Sequence of chain 1.A:
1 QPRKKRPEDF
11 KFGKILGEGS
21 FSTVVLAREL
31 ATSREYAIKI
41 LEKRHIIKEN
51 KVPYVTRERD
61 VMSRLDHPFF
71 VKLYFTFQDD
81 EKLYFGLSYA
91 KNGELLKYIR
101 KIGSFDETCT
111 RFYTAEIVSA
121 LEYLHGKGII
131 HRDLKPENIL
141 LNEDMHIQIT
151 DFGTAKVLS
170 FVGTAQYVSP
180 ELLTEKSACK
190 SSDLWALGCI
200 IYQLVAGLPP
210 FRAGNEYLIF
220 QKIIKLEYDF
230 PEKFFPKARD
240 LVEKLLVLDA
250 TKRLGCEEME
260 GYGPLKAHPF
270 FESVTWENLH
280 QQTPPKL

Binding-site contacts:
Ligand atom C9 contacts residue VAL24 of chain 1.A at 4.3 Å (hydrophobic).
Ligand atom N3 contacts residue LEU140 of chain 1.A at 3.9 Å.
Ligand atom C8 contacts residue LEU140 of chain 1.A at 4.4 Å (hydrophobic).
Ligand atom C2 contacts residue LEU140 of chain 1.A at 3.7 Å (hydrophobic).
Ligand atom N3 contacts residue SER88 of chain 1.A at 3.3 Å (h-bond).
Ligand atom C5 contacts residue SER88 of chain 1.A at 3.9 Å.
Ligand atom N1 contacts residue ALA90 of chain 1.A at 3.3 Å (h-bond).
Ligand atom N4 contacts residue ALA37 of chain 1.A at 3.5 Å.
Ligand atom C9 contacts residue LEU16 of chain 1.A at 4.1 Å (hydrophobic).
Ligand atom N3 contacts residue TYR89 of chain 1.A at 3.4 Å.
Ligand atom C2 contacts residue ALA90 of chain 1.A at 3.7 Å (hydrophobic).
Ligand atom N3 contacts residue ALA37 of chain 1.A at 3.8 Å.
Ligand atom C5 contacts residue ALA37 of chain 1.A at 3.8 Å (hydrophobic).
Ligand atom C7 contacts residue THR150 of chain 1.A at 4.2 Å.
Ligand atom N1 contacts residue LEU140 of chain 1.A at 4.3 Å.
Ligand atom C5 contacts residue VAL24 of chain 1.A at 4.5 Å (hydrophobic).
Ligand atom C8 contacts residue VAL24 of chain 1.A at 3.9 Å (hydrophobic).
Ligand atom C10 contacts residue LEU16 of chain 1.A at 4.2 Å (hydrophobic).
Ligand atom N1 contacts residue TYR89 of chain 1.A at 3.9 Å.
Ligand atom C2 contacts residue LEU16 of chain 1.A at 3.9 Å (hydrophobic).
Ligand atom N4 contacts residue SER88 of chain 1.A at 2.7 Å (h-bond).
Ligand atom C6 contacts residue LEU140 of chain 1.A at 4.2 Å (hydrophobic).
Ligand atom C6 contacts residue ALA37 of chain 1.A at 4.3 Å (hydrophobic).
Ligand atom N3 contacts residue ALA90 of chain 1.A at 2.8 Å (h-bond).
Ligand atom C6 contacts residue VAL24 of chain 1.A at 4.2 Å (hydrophobic).
Ligand atom C9 contacts residue LEU140 of chain 1.A at 4.0 Å (hydrophobic).
Ligand atom N4 contacts residue LEU140 of chain 1.A at 3.8 Å.
Ligand atom C7 contacts residue VAL24 of chain 1.A at 3.8 Å (hydrophobic).
Ligand atom N4 contacts residue TYR89 of chain 1.A at 3.9 Å.
Ligand atom C5 contacts residue LEU140 of chain 1.A at 3.6 Å (hydrophobic).
Ligand atom C6 contacts residue THR150 of chain 1.A at 4.0 Å.
Ligand atom N1 contacts residue LEU16 of chain 1.A at 3.9 Å.
Ligand atom C10 contacts residue LEU140 of chain 1.A at 3.5 Å (hydrophobic).
Ligand atom N3 contacts residue LEU16 of chain 1.A at 4.4 Å.
Ligand atom C2 contacts residue TYR89 of chain 1.A at 4.1 Å (hydrophobic).
Ligand atom C6 contacts residue SER88 of chain 1.A at 4.4 Å.
Ligand atom C10 contacts residue ALA37 of chain 1.A at 4.3 Å (hydrophobic).
Ligand atom C6 contacts residue LEU87 of chain 1.A at 4.0 Å (hydrophobic).
Ligand atom C2 contacts residue ALA37 of chain 1.A at 4.3 Å (hydrophobic).
Ligand atom N4 contacts residue ALA90 of chain 1.A at 3.7 Å.

A small-molecule ligand and the protein it binds are described below.
Small molecule (SMILES): Nc1n[nH]c2ccccc12